Binding-site contacts:
Ligand atom O2' contacts residue ASN226 of chain 1.B at 3.0 Å (h-bond).
Ligand atom C4' contacts residue SO41 of chain 1.G at 3.4 Å.
Ligand atom C6 contacts residue PHE208 of chain 1.B at 3.7 Å (hydrophobic).
Ligand atom N1 contacts residue PHE208 of chain 1.B at 3.6 Å.
Ligand atom C1' contacts residue SO41 of chain 1.G at 3.7 Å.
Ligand atom C2 contacts residue MET227 of chain 1.B at 3.7 Å (hydrophobic).
Ligand atom C7 contacts residue CYS110 of chain 1.B at 3.4 Å (hydrophobic).
Ligand atom C2 contacts residue VAL225 of chain 1.B at 3.9 Å (hydrophobic).
Ligand atom C3' contacts residue MET227 of chain 1.B at 3.8 Å (hydrophobic).
Ligand atom C8 contacts residue THR250 of chain 1.B at 3.8 Å.
Ligand atom C5 contacts residue PHE208 of chain 1.B at 3.7 Å (hydrophobic).
Ligand atom O3' contacts residue SO41 of chain 1.G at 2.4 Å (h-bond).
Ligand atom C3' contacts residue SO41 of chain 1.G at 3.3 Å.
Ligand atom C8 contacts residue ALA109 of chain 1.B at 3.7 Å (hydrophobic).
Ligand atom N6 contacts residue ASP253 of chain 1.B at 3.1 Å (salt-bridge).
Ligand atom N9 contacts residue ALA109 of chain 1.B at 3.4 Å (h-bond).
Ligand atom O4' contacts residue SO41 of chain 1.G at 3.3 Å (h-bond).
Ligand atom N3 contacts residue ASN226 of chain 1.B at 3.6 Å.
Ligand atom O2' contacts residue MET227 of chain 1.B at 2.9 Å (h-bond).
Ligand atom C4 contacts residue PHE208 of chain 1.B at 3.9 Å (hydrophobic).
Ligand atom C7 contacts residue THR250 of chain 1.B at 3.4 Å.
Ligand atom O5' contacts residue PHE208 of chain 1.B at 3.9 Å.
Ligand atom C8 contacts residue CYS110 of chain 1.B at 3.6 Å (hydrophobic).
Ligand atom C5' contacts residue PHE208 of chain 1.B at 3.8 Å (hydrophobic).
Ligand atom C5 contacts residue CYS110 of chain 1.B at 3.8 Å (hydrophobic).
Ligand atom O2' contacts residue ALA109 of chain 1.B at 3.5 Å (h-bond).
Ligand atom C1' contacts residue ALA109 of chain 1.B at 3.2 Å (hydrophobic).
Ligand atom C2' contacts residue MET227 of chain 1.B at 3.7 Å (hydrophobic).
Ligand atom C2' contacts residue SO41 of chain 1.G at 3.6 Å.
Ligand atom O2' contacts residue SO41 of chain 1.G at 3.0 Å (h-bond).
Ligand atom N3 contacts residue MET227 of chain 1.B at 3.7 Å.
Ligand atom C5 contacts residue GLY111 of chain 1.B at 3.6 Å.
Ligand atom N6 contacts residue VAL225 of chain 1.B at 3.7 Å.
Ligand atom N1 contacts residue VAL225 of chain 1.B at 3.6 Å.
Ligand atom C6 contacts residue VAL225 of chain 1.B at 3.9 Å (hydrophobic).
Ligand atom O3' contacts residue PRO84 of chain 1.B at 3.5 Å.
Ligand atom C2 contacts residue ASN226 of chain 1.B at 3.9 Å.
Ligand atom C6 contacts residue GLY111 of chain 1.B at 3.8 Å.
Ligand atom C7 contacts residue GLY111 of chain 1.B at 3.5 Å.
Ligand atom N6 contacts residue GLY111 of chain 1.B at 3.5 Å.

The small molecule below binds the protein below.
Small molecule (SMILES): Nc1ncnc2c1ccn2[C@@H]1O[C@H](CO)[C@@H](O)[C@H]1O

Sequence of chain 1.B:
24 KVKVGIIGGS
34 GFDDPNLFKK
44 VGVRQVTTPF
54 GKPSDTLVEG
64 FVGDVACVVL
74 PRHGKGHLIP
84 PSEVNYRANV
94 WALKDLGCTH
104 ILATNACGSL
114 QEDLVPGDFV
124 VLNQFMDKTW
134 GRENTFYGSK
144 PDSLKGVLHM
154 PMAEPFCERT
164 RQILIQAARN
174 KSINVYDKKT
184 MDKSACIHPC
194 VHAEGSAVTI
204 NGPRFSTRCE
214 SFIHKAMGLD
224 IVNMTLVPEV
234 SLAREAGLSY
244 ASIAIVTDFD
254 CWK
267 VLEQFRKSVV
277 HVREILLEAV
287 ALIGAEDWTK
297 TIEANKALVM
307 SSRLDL

Sequence of chain 1.A:
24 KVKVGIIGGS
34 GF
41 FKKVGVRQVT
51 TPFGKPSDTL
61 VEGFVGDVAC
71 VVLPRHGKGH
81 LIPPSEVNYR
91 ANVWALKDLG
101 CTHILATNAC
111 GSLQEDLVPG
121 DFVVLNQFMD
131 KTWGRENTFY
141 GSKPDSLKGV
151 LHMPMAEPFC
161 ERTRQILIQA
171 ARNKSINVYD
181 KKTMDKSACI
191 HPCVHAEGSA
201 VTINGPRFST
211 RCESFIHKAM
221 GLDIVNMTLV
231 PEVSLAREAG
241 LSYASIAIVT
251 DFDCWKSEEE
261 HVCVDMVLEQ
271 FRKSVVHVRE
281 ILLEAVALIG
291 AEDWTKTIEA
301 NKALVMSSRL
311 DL